Sequence of chain 1.D:
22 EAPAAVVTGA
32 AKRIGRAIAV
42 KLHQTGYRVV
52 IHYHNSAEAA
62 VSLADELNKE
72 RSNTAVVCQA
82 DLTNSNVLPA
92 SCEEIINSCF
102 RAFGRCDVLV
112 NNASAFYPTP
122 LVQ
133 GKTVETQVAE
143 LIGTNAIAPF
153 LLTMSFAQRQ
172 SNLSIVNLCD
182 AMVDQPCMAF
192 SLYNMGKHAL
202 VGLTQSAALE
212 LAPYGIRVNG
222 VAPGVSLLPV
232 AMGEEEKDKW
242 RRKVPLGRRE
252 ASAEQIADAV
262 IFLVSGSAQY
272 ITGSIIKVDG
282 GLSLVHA

Binding-site contacts:
Ligand atom C2 contacts residue NAP1 of chain 1.O at 3.3 Å.
Ligand atom CAD contacts residue CYS188 of chain 1.D at 3.8 Å (hydrophobic).
Ligand atom C6 contacts residue TYR194 of chain 1.D at 3.7 Å (hydrophobic).
Ligand atom NAB contacts residue PHE117 of chain 1.D at 3.6 Å.
Ligand atom CAJ contacts residue NAP1 of chain 1.O at 3.3 Å.
Ligand atom C6 contacts residue PHE117 of chain 1.D at 3.5 Å (hydrophobic).
Ligand atom N1 contacts residue NAP1 of chain 1.O at 2.8 Å (h-bond).
Ligand atom CAQ contacts residue PHE117 of chain 1.D at 3.8 Å (hydrophobic).
Ligand atom N3 contacts residue NAP1 of chain 1.O at 2.5 Å (h-bond).
Ligand atom CAI contacts residue NAP1 of chain 1.O at 3.4 Å.
Ligand atom CAD contacts residue TRP241 of chain 1.D at 3.5 Å (hydrophobic).
Ligand atom CAI contacts residue PRO230 of chain 1.D at 3.9 Å (hydrophobic).
Ligand atom C5 contacts residue NAP1 of chain 1.O at 3.8 Å.
Ligand atom C2 contacts residue SER115 of chain 1.D at 3.7 Å.
Ligand atom C4 contacts residue NAP1 of chain 1.O at 3.2 Å.
Ligand atom NAB contacts residue NAP1 of chain 1.O at 3.6 Å.
Ligand atom C4 contacts residue PHE117 of chain 1.D at 3.7 Å (hydrophobic).
Ligand atom CAH contacts residue PRO230 of chain 1.D at 3.6 Å (hydrophobic).
Ligand atom CAH contacts residue ARG34 of chain 1.D at 3.7 Å.
Ligand atom N1 contacts residue PHE117 of chain 1.D at 3.6 Å.
Ligand atom C6 contacts residue NAP1 of chain 1.O at 3.6 Å.
Ligand atom CAC contacts residue CYS188 of chain 1.D at 3.8 Å (hydrophobic).
Ligand atom C5 contacts residue PHE117 of chain 1.D at 3.7 Å (hydrophobic).
Ligand atom N3 contacts residue PHE117 of chain 1.D at 3.7 Å.
Ligand atom N1 contacts residue TYR194 of chain 1.D at 3.6 Å.
Ligand atom NAA contacts residue PHE117 of chain 1.D at 3.6 Å.
Ligand atom CAG contacts residue GLY225 of chain 1.D at 3.5 Å.
Ligand atom CAC contacts residue TRP241 of chain 1.D at 3.5 Å (hydrophobic).
Ligand atom NAM contacts residue ARG34 of chain 1.D at 3.2 Å (salt-bridge).
Ligand atom CAH contacts residue LEU228 of chain 1.D at 3.5 Å (hydrophobic).
Ligand atom NAA contacts residue SER115 of chain 1.D at 2.7 Å (h-bond).
Ligand atom NAA contacts residue NAP1 of chain 1.O at 3.2 Å (h-bond).
Ligand atom C2 contacts residue PHE117 of chain 1.D at 3.4 Å (hydrophobic).
Ligand atom NAB contacts residue TYR194 of chain 1.D at 2.8 Å (h-bond).
Ligand atom CAE contacts residue GLY225 of chain 1.D at 3.8 Å.
Ligand atom NAB contacts residue ASP181 of chain 1.D at 3.7 Å.
Ligand atom CAH contacts residue NAP1 of chain 1.O at 3.5 Å.
Ligand atom NAM contacts residue NAP1 of chain 1.O at 3.2 Å (h-bond).
Ligand atom CAQ contacts residue NAP1 of chain 1.O at 3.4 Å.
Ligand atom CAE contacts residue VAL226 of chain 1.D at 3.9 Å (hydrophobic).

This protein binds this small molecule.
Small molecule (SMILES): Nc1nc(N)c2c(CCc3ccccc3)c[nH]c2n1